A protein and the small-molecule ligand that binds it are described below.
Small molecule (SMILES): CC(=O)N[C@H]1[C@H](O[C@H]2[C@H](O)[C@@H](NC(C)=O)CO[C@@H]2CO)O[C@H](CO)[C@@H](O)[C@@H]1O

Sequence of chain 1.B:
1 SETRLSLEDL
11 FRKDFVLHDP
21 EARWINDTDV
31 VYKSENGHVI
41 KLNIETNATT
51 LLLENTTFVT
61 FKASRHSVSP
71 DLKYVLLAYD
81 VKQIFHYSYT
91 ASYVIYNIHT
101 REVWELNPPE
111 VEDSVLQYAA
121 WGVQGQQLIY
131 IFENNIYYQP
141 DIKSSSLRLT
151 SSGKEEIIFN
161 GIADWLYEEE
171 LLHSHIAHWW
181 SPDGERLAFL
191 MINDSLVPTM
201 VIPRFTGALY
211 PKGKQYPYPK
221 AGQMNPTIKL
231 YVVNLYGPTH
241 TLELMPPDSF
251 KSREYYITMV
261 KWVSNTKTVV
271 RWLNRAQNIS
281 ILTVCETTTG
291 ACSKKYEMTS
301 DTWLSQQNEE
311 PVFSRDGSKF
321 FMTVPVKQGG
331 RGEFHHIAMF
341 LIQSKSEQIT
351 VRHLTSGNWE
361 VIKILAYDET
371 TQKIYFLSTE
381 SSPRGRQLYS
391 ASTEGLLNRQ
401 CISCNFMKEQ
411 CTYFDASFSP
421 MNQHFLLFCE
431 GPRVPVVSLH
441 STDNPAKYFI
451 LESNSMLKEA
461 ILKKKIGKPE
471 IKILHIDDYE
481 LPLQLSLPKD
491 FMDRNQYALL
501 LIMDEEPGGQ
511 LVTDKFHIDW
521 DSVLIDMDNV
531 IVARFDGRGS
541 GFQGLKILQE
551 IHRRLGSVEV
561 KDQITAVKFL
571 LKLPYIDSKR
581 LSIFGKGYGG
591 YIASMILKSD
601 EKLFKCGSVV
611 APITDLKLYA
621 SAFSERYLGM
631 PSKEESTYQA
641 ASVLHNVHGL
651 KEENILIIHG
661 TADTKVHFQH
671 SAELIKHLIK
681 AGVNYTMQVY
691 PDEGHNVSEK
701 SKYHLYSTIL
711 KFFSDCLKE

Binding-site contacts:
Ligand atom C3 contacts residue ASN36 of chain 1.B at 3.7 Å.
Ligand atom C8 contacts residue ASN55 of chain 1.B at 4.4 Å.
Ligand atom C5 contacts residue HIS38 of chain 1.B at 3.8 Å.
Ligand atom C2 contacts residue ASN55 of chain 1.B at 2.1 Å.
Ligand atom N2 contacts residue ASN55 of chain 1.B at 2.4 Å (h-bond).
Ligand atom C7 contacts residue ASN55 of chain 1.B at 3.1 Å.
Ligand atom C5 contacts residue ASN55 of chain 1.B at 3.8 Å.
Ligand atom C1 contacts residue HIS38 of chain 1.B at 3.9 Å.
Ligand atom O7 contacts residue ASN55 of chain 1.B at 3.2 Å (h-bond).
Ligand atom O5 contacts residue ASN36 of chain 1.B at 3.7 Å.
Ligand atom C6 contacts residue ASN36 of chain 1.B at 3.8 Å.
Ligand atom C3 contacts residue ASN55 of chain 1.B at 3.6 Å.
Ligand atom O4 contacts residue ASN36 of chain 1.B at 4.4 Å.
Ligand atom C4 contacts residue ASN55 of chain 1.B at 4.2 Å.
Ligand atom O5 contacts residue HIS38 of chain 1.B at 3.0 Å (h-bond).
Ligand atom C4 contacts residue ASN36 of chain 1.B at 3.3 Å.
Ligand atom O6 contacts residue ASN36 of chain 1.B at 4.2 Å.
Ligand atom O3 contacts residue ASN36 of chain 1.B at 3.5 Å (h-bond).
Ligand atom C5 contacts residue ASN36 of chain 1.B at 3.8 Å.
Ligand atom O6 contacts residue HIS38 of chain 1.B at 2.4 Å (h-bond).
Ligand atom O3 contacts residue ASN55 of chain 1.B at 4.5 Å.
Ligand atom O5 contacts residue ASN55 of chain 1.B at 2.5 Å (h-bond).
Ligand atom O6 contacts residue GLU35 of chain 1.B at 4.5 Å.
Ligand atom C1 contacts residue ASN55 of chain 1.B at 1.5 Å.
Ligand atom C6 contacts residue HIS38 of chain 1.B at 3.5 Å.
Ligand atom C2 contacts residue ASN36 of chain 1.B at 3.9 Å.
Ligand atom C1 contacts residue ASN36 of chain 1.B at 4.5 Å.
Ligand atom O7 contacts residue ASN36 of chain 1.B at 4.3 Å.